Sequence of chain 11.B:
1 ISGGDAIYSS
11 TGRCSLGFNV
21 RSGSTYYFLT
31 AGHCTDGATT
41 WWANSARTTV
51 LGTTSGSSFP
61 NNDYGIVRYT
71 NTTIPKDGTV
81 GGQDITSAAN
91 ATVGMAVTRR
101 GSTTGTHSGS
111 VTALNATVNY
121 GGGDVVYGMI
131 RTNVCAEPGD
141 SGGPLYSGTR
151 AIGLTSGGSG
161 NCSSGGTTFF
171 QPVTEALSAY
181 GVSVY

A protein and the small-molecule ligand that binds it are described below.
Small molecule (SMILES): N[C@@H](Cc1ccc(O)cc1)C(=O)O

Binding-site contacts:
Ligand atom CE2 contacts residue ALA136 of chain 11.B at 3.7 Å (hydrophobic).
Ligand atom CD1 contacts residue ALA136 of chain 11.B at 3.7 Å (hydrophobic).
Ligand atom OH contacts residue SER159 of chain 11.B at 3.4 Å.
Ligand atom CG contacts residue LEU1 of chain 11.BA at 1.1 Å (hydrophobic).
Ligand atom CA contacts residue SER141 of chain 11.B at 2.5 Å.
Ligand atom CD2 contacts residue LEU1 of chain 11.BA at 1.9 Å (hydrophobic).
Ligand atom OH contacts residue GLY158 of chain 11.B at 3.4 Å.
Ligand atom OH contacts residue LEU1 of chain 11.BA at 3.6 Å.
Ligand atom CZ contacts residue LEU1 of chain 11.BA at 2.2 Å (hydrophobic).
Ligand atom O contacts residue PRO138 of chain 11.B at 3.6 Å.
Ligand atom OXT contacts residue LEU1 of chain 11.BA at 0.0 Å (h-bond).
Ligand atom CD1 contacts residue GLY157 of chain 11.B at 3.6 Å.
Ligand atom O contacts residue ASP140 of chain 11.B at 3.7 Å.
Ligand atom OXT contacts residue HIS33 of chain 11.B at 2.7 Å (h-bond).
Ligand atom O contacts residue GLY139 of chain 11.B at 2.7 Å (h-bond).
Ligand atom CB contacts residue GLU137 of chain 11.B at 3.6 Å.
Ligand atom N contacts residue SER156 of chain 11.B at 3.5 Å (h-bond).
Ligand atom C contacts residue LEU1 of chain 11.BA at 0.0 Å (hydrophobic).
Ligand atom OXT contacts residue SER141 of chain 11.B at 2.3 Å (h-bond).
Ligand atom C contacts residue SER141 of chain 11.B at 1.7 Å.
Ligand atom O contacts residue SER141 of chain 11.B at 2.4 Å (h-bond).
Ligand atom C contacts residue HIS33 of chain 11.B at 3.7 Å.
Ligand atom OH contacts residue ALA136 of chain 11.B at 3.3 Å (h-bond).
Ligand atom CE1 contacts residue GLY158 of chain 11.B at 3.6 Å.
Ligand atom N contacts residue GOL1 of chain 11.DA at 2.4 Å (h-bond).
Ligand atom O contacts residue LEU1 of chain 11.BA at 0.0 Å (h-bond).
Ligand atom CB contacts residue SER141 of chain 11.B at 2.8 Å.
Ligand atom CD1 contacts residue LEU1 of chain 11.BA at 0.4 Å (hydrophobic).
Ligand atom N contacts residue SER141 of chain 11.B at 2.8 Å (h-bond).
Ligand atom N contacts residue LEU1 of chain 11.BA at 0.0 Å (h-bond).
Ligand atom CZ contacts residue ALA136 of chain 11.B at 3.2 Å (hydrophobic).
Ligand atom CA contacts residue LEU1 of chain 11.BA at 0.1 Å (hydrophobic).
Ligand atom CE1 contacts residue LEU1 of chain 11.BA at 1.3 Å (hydrophobic).
Ligand atom CE2 contacts residue LEU1 of chain 11.BA at 2.4 Å (hydrophobic).
Ligand atom CB contacts residue LEU1 of chain 11.BA at 0.7 Å (hydrophobic).
Ligand atom CD2 contacts residue PRO138 of chain 11.B at 3.4 Å (hydrophobic).
Ligand atom OH contacts residue GLY160 of chain 11.B at 3.2 Å (h-bond).
Ligand atom CE1 contacts residue GLY157 of chain 11.B at 3.7 Å.
Ligand atom CE1 contacts residue ALA136 of chain 11.B at 3.5 Å (hydrophobic).
Ligand atom CD2 contacts residue GLU137 of chain 11.B at 3.5 Å.